Binding-site contacts:
Ligand atom C2 contacts residue ARG217 of chain 1.A at 3.8 Å.
Ligand atom O5 contacts residue GLU152 of chain 1.A at 3.6 Å (salt-bridge).
Ligand atom O1 contacts residue HIS188 of chain 1.A at 3.0 Å (h-bond).
Ligand atom C3 contacts residue MN1 of chain 1.C at 2.9 Å.
Ligand atom C1 contacts residue GLU158 of chain 1.A at 3.3 Å.
Ligand atom O3 contacts residue MN1 of chain 1.C at 2.4 Å.
Ligand atom O4 contacts residue VAL111 of chain 1.A at 3.8 Å.
Ligand atom C6 contacts residue HIS12 of chain 1.A at 3.2 Å.
Ligand atom O6 contacts residue ALA43 of chain 1.A at 3.4 Å.
Ligand atom O6 contacts residue SER69 of chain 1.A at 2.7 Å (h-bond).
Ligand atom C1 contacts residue LEU261 of chain 1.A at 3.8 Å (hydrophobic).
Ligand atom O5 contacts residue GLU246 of chain 1.A at 3.9 Å.
Ligand atom O2 contacts residue GLU246 of chain 1.A at 3.0 Å (salt-bridge).
Ligand atom C4 contacts residue GLU152 of chain 1.A at 3.8 Å.
Ligand atom O6 contacts residue LEU70 of chain 1.A at 3.9 Å.
Ligand atom O5 contacts residue HIS211 of chain 1.A at 3.6 Å.
Ligand atom O1 contacts residue GLU158 of chain 1.A at 2.5 Å (salt-bridge).
Ligand atom C1 contacts residue HIS188 of chain 1.A at 3.9 Å.
Ligand atom O2 contacts residue HIS188 of chain 1.A at 2.9 Å (h-bond).
Ligand atom C2 contacts residue GLU152 of chain 1.A at 3.6 Å.
Ligand atom C3 contacts residue GLU152 of chain 1.A at 2.8 Å.
Ligand atom O2 contacts residue ARG217 of chain 1.A at 3.0 Å (salt-bridge).
Ligand atom O3 contacts residue GLU152 of chain 1.A at 3.1 Å (salt-bridge).
Ligand atom O3 contacts residue GLU246 of chain 1.A at 2.3 Å (salt-bridge).
Ligand atom O1 contacts residue ARG217 of chain 1.A at 3.0 Å (salt-bridge).
Ligand atom O2 contacts residue GLU152 of chain 1.A at 3.1 Å (salt-bridge).
Ligand atom C5 contacts residue SER69 of chain 1.A at 3.6 Å.
Ligand atom O5 contacts residue SER69 of chain 1.A at 2.9 Å (h-bond).
Ligand atom O2 contacts residue MN1 of chain 1.C at 2.2 Å.
Ligand atom C3 contacts residue GLU246 of chain 1.A at 3.4 Å.
Ligand atom C2 contacts residue HIS188 of chain 1.A at 3.7 Å.
Ligand atom O1 contacts residue LEU261 of chain 1.A at 3.5 Å.
Ligand atom C2 contacts residue GLU246 of chain 1.A at 3.6 Å.
Ligand atom O4 contacts residue LEU116 of chain 1.A at 3.7 Å.
Ligand atom O6 contacts residue HIS12 of chain 1.A at 3.4 Å (h-bond).
Ligand atom C2 contacts residue MN1 of chain 1.C at 2.9 Å.
Ligand atom C6 contacts residue SER69 of chain 1.A at 3.5 Å.
Ligand atom O5 contacts residue GLU41 of chain 1.A at 3.6 Å.
Ligand atom O3 contacts residue HIS211 of chain 1.A at 2.8 Å.
Ligand atom O2 contacts residue ASP185 of chain 1.A at 3.0 Å (salt-bridge).

This protein binds this small molecule.
Small molecule (SMILES): O=C(CO)[C@H](O)[C@H](O)[C@H](O)CO

Sequence of chain 1.A:
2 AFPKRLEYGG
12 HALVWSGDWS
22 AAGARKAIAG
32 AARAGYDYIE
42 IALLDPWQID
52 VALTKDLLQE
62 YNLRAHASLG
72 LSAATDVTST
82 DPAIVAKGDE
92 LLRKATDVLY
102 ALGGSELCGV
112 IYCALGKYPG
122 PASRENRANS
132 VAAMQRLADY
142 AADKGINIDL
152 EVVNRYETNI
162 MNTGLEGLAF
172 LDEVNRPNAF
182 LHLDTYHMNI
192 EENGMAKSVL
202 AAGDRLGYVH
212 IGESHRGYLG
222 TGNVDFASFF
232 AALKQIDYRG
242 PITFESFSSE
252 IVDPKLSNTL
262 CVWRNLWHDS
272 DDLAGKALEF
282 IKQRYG